The protein below binds the small molecule below.
Small molecule (SMILES): OC[C@H]1O[C@@H](O)[C@H](F)[C@@H](O)[C@@H]1O

Sequence of chain 1.D:
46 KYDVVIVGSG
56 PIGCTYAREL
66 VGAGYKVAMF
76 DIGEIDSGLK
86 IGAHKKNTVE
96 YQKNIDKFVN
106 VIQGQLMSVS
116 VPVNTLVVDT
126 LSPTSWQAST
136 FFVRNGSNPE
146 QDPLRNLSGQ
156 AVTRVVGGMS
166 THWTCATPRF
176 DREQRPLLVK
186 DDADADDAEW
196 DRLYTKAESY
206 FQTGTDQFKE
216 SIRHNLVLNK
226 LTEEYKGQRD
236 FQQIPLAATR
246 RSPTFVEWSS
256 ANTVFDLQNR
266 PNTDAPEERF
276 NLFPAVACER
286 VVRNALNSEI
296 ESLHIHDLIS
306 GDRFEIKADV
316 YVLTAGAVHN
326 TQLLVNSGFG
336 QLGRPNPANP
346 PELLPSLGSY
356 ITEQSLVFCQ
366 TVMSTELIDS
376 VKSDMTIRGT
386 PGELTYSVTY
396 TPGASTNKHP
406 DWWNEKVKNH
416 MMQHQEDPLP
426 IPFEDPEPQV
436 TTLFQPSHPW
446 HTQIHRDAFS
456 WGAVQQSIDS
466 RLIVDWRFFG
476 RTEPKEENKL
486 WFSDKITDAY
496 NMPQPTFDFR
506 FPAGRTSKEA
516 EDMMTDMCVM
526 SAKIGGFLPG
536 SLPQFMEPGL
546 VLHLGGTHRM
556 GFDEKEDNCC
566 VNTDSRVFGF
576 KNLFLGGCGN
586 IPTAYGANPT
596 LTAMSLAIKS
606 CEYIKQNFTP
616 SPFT

Binding-site contacts:
Ligand atom O3 contacts residue HIS548 of chain 1.D at 2.4 Å (h-bond).
Ligand atom O4 contacts residue VAL546 of chain 1.D at 2.9 Å (h-bond).
Ligand atom F2 contacts residue FAD1 of chain 1.S at 2.9 Å.
Ligand atom C2 contacts residue FAD1 of chain 1.S at 3.5 Å.
Ligand atom C3 contacts residue ASN593 of chain 1.D at 3.7 Å.
Ligand atom C6 contacts residue VAL546 of chain 1.D at 3.8 Å (hydrophobic).
Ligand atom C2 contacts residue THR169 of chain 1.D at 3.7 Å.
Ligand atom F2 contacts residue GLN448 of chain 1.D at 2.9 Å.
Ligand atom O4 contacts residue FAD1 of chain 1.S at 3.0 Å.
Ligand atom C2 contacts residue ASN593 of chain 1.D at 3.8 Å.
Ligand atom O1 contacts residue THR169 of chain 1.D at 4.2 Å.
Ligand atom C4 contacts residue HIS548 of chain 1.D at 3.4 Å.
Ligand atom F2 contacts residue ASN593 of chain 1.D at 3.1 Å.
Ligand atom O1 contacts residue ASP452 of chain 1.D at 2.6 Å (salt-bridge).
Ligand atom O5 contacts residue ASP452 of chain 1.D at 3.5 Å (salt-bridge).
Ligand atom C5 contacts residue VAL546 of chain 1.D at 4.2 Å (hydrophobic).
Ligand atom O5 contacts residue ARG472 of chain 1.D at 3.8 Å.
Ligand atom O1 contacts residue HIS450 of chain 1.D at 3.4 Å.
Ligand atom C2 contacts residue PHE474 of chain 1.D at 4.4 Å (hydrophobic).
Ligand atom O1 contacts residue ARG472 of chain 1.D at 3.2 Å.
Ligand atom O4 contacts residue HIS548 of chain 1.D at 3.4 Å (h-bond).
Ligand atom C1 contacts residue ASP452 of chain 1.D at 3.0 Å.
Ligand atom O6 contacts residue LEU545 of chain 1.D at 4.2 Å.
Ligand atom C1 contacts residue GLN448 of chain 1.D at 3.9 Å.
Ligand atom C2 contacts residue GLN448 of chain 1.D at 3.8 Å.
Ligand atom C6 contacts residue LEU545 of chain 1.D at 4.2 Å (hydrophobic).
Ligand atom O3 contacts residue ASN593 of chain 1.D at 2.7 Å (h-bond).
Ligand atom O3 contacts residue FAD1 of chain 1.S at 3.0 Å.
Ligand atom C3 contacts residue HIS548 of chain 1.D at 3.4 Å.
Ligand atom O1 contacts residue PHE474 of chain 1.D at 4.2 Å.
Ligand atom C6 contacts residue LEU361 of chain 1.D at 4.1 Å (hydrophobic).
Ligand atom C4 contacts residue VAL546 of chain 1.D at 3.5 Å (hydrophobic).
Ligand atom C5 contacts residue FAD1 of chain 1.S at 4.0 Å.
Ligand atom C1 contacts residue ARG472 of chain 1.D at 4.1 Å.
Ligand atom O1 contacts residue GLN448 of chain 1.D at 3.0 Å (h-bond).
Ligand atom F2 contacts residue THR169 of chain 1.D at 3.6 Å.
Ligand atom C4 contacts residue FAD1 of chain 1.S at 3.7 Å.
Ligand atom C1 contacts residue THR169 of chain 1.D at 3.6 Å.
Ligand atom F2 contacts residue ALA171 of chain 1.D at 4.0 Å.
Ligand atom C3 contacts residue FAD1 of chain 1.S at 2.9 Å.